A protein and the small-molecule ligand that binds it are described below.
Small molecule (SMILES): O=S1(=O)CCC1

Sequence of chain 1.A:
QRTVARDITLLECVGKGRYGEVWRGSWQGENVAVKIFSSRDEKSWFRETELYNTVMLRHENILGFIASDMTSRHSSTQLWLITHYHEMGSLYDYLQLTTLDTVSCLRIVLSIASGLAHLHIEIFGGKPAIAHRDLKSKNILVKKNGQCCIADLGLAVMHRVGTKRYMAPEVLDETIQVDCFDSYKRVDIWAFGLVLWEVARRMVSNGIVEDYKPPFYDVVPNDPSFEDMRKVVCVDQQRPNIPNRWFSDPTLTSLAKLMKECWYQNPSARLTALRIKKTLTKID

Binding-site contacts:
Ligand atom C06 contacts residue LYS131 of chain 1.A at 4.5 Å.
Ligand atom C04 contacts residue MET58 of chain 1.A at 4.4 Å (hydrophobic).
Ligand atom C06 contacts residue GLY130 of chain 1.A at 3.6 Å.
Ligand atom C05 contacts residue MET58 of chain 1.A at 4.0 Å (hydrophobic).
Ligand atom C06 contacts residue MET58 of chain 1.A at 3.5 Å (hydrophobic).
Ligand atom O01 contacts residue HIS120 of chain 1.A at 2.9 Å (h-bond).
Ligand atom S02 contacts residue ARG60 of chain 1.A at 4.2 Å.
Ligand atom S02 contacts residue LYS131 of chain 1.A at 4.2 Å.
Ligand atom O01 contacts residue LYS131 of chain 1.A at 4.4 Å.
Ligand atom O01 contacts residue ARG60 of chain 1.A at 3.0 Å (salt-bridge).
Ligand atom O03 contacts residue GLY130 of chain 1.A at 4.0 Å.
Ligand atom C06 contacts residue VAL57 of chain 1.A at 3.6 Å (hydrophobic).
Ligand atom O01 contacts residue LEU59 of chain 1.A at 3.4 Å.
Ligand atom C06 contacts residue LEU59 of chain 1.A at 4.4 Å (hydrophobic).
Ligand atom S02 contacts residue HIS120 of chain 1.A at 3.7 Å.
Ligand atom S02 contacts residue MET58 of chain 1.A at 4.3 Å.
Ligand atom C04 contacts residue ARG60 of chain 1.A at 4.0 Å.
Ligand atom O03 contacts residue ILE125 of chain 1.A at 3.8 Å.
Ligand atom O01 contacts residue MET58 of chain 1.A at 4.1 Å.
Ligand atom O03 contacts residue HIS120 of chain 1.A at 3.5 Å.
Ligand atom S02 contacts residue LEU59 of chain 1.A at 4.4 Å.
Ligand atom O03 contacts residue LYS131 of chain 1.A at 3.4 Å.
Ligand atom C05 contacts residue GLY130 of chain 1.A at 4.2 Å.